Binding-site contacts:
Ligand atom C6 contacts residue ILE285 of chain 2.A at 3.1 Å (hydrophobic).
Ligand atom C1 contacts residue ASN120 of chain 1.A at 1.5 Å.
Ligand atom O3 contacts residue ARG283 of chain 2.A at 3.0 Å (salt-bridge).
Ligand atom O4 contacts residue ARG247 of chain 2.A at 3.3 Å (salt-bridge).
Ligand atom O4 contacts residue GLY312 of chain 2.A at 3.6 Å (h-bond).
Ligand atom C8 contacts residue GLN311 of chain 2.A at 3.4 Å.
Ligand atom O6 contacts residue VAL241 of chain 2.A at 3.4 Å.
Ligand atom C8 contacts residue ARG140 of chain 1.A at 3.5 Å.
Ligand atom C6 contacts residue PRO309 of chain 2.A at 3.4 Å (hydrophobic).
Ligand atom O6 contacts residue MAN1 of chain 1.E at 2.2 Å (h-bond).
Ligand atom O3 contacts residue TYR32 of chain 2.C at 3.5 Å (h-bond).
Ligand atom O6 contacts residue ILE285 of chain 2.A at 3.5 Å (h-bond).
Ligand atom O4 contacts residue ARG283 of chain 2.A at 3.2 Å (salt-bridge).
Ligand atom O5 contacts residue ARG104 of chain 2.B at 3.5 Å.
Ligand atom O4 contacts residue GLU294 of chain 2.A at 2.9 Å (salt-bridge).
Ligand atom O6 contacts residue ASP250 of chain 2.A at 2.6 Å (salt-bridge).
Ligand atom O2 contacts residue ASN249 of chain 2.A at 3.2 Å (h-bond).
Ligand atom C2 contacts residue ASP106 of chain 2.B at 3.2 Å.
Ligand atom C4 contacts residue GLU294 of chain 2.A at 3.6 Å.
Ligand atom N2 contacts residue ASN120 of chain 1.A at 2.9 Å (h-bond).
Ligand atom O2 contacts residue GLY312 of chain 2.A at 3.2 Å.
Ligand atom O5 contacts residue GLN375 of chain 2.A at 3.1 Å (h-bond).
Ligand atom O3 contacts residue ASP250 of chain 2.A at 2.8 Å (salt-bridge).
Ligand atom C3 contacts residue ASN249 of chain 2.A at 3.5 Å.
Ligand atom O5 contacts residue ASN120 of chain 1.A at 2.4 Å (h-bond).
Ligand atom O6 contacts residue LYS308 of chain 2.A at 3.5 Å (salt-bridge).
Ligand atom C3 contacts residue GLY312 of chain 2.A at 3.5 Å.
Ligand atom C6 contacts residue MAN1 of chain 1.E at 2.8 Å.
Ligand atom O3 contacts residue GLY312 of chain 2.A at 3.6 Å.
Ligand atom O3 contacts residue GLN311 of chain 2.A at 3.7 Å.
Ligand atom O5 contacts residue GLY374 of chain 2.A at 3.3 Å.
Ligand atom C2 contacts residue ASN120 of chain 1.A at 2.4 Å.
Ligand atom O3 contacts residue GLU294 of chain 2.A at 2.5 Å (salt-bridge).
Ligand atom O6 contacts residue GLN375 of chain 2.A at 3.0 Å.
Ligand atom C6 contacts residue LEU373 of chain 2.A at 3.3 Å (hydrophobic).
Ligand atom O6 contacts residue THR310 of chain 2.A at 3.2 Å (h-bond).
Ligand atom C6 contacts residue ASP250 of chain 2.A at 3.6 Å.
Ligand atom O3 contacts residue ASN249 of chain 2.A at 2.6 Å (h-bond).
Ligand atom C3 contacts residue GLU294 of chain 2.A at 3.3 Å.
Ligand atom O2 contacts residue ASP106 of chain 2.B at 2.6 Å (salt-bridge).

Sequence of chain 2.B:
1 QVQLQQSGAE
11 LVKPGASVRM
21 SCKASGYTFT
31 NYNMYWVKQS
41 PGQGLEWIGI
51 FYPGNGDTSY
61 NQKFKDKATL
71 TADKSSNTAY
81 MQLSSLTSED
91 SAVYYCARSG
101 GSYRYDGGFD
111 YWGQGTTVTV

Sequence of chain 2.A:
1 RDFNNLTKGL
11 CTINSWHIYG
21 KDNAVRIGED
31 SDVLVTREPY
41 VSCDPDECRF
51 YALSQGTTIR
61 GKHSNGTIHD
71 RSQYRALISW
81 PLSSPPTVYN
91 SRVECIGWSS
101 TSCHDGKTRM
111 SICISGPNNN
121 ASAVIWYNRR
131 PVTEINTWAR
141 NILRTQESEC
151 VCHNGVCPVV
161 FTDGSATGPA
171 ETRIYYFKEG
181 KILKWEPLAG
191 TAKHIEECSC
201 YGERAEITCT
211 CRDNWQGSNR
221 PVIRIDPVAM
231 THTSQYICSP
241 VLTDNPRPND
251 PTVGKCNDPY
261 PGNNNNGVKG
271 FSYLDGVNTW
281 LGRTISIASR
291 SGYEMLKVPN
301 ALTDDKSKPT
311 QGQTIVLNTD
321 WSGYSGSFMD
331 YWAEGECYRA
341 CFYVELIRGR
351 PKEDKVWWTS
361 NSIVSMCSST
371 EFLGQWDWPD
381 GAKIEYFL

A small-molecule ligand and the protein it binds are described below.
Small molecule (SMILES): CC(=O)N[C@H]1[C@H](O[C@H]2[C@H](O)[C@@H](NC(C)=O)CO[C@@H]2CO)O[C@H](CO)[C@@H](O[C@@H]2O[C@H](CO)[C@@H](O)[C@H](O[C@H]3O[C@H](CO)[C@@H](O)[C@H](O)[C@@H]3O[C@H]3O[C@H](CO)[C@@H](O)[C@H](O)[C@@H]3O[C@H]3O[C@H](CO)[C@@H](O)[C@H](O)[C@@H]3O)[C@@H]2O)[C@@H]1O

Sequence of chain 1.A:
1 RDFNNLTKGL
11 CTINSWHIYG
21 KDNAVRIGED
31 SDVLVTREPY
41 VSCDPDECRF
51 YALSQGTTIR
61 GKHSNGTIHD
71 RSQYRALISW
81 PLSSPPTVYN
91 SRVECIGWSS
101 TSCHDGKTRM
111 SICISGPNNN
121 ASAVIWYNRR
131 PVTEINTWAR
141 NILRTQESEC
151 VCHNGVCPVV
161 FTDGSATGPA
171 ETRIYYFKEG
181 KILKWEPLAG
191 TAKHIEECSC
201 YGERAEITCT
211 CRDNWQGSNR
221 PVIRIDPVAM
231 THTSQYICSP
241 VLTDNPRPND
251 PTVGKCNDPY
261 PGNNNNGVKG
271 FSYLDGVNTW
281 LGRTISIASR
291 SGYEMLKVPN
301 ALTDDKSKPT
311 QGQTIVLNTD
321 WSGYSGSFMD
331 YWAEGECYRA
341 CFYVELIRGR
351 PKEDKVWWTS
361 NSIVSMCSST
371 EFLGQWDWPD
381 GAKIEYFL

Sequence of chain 2.C:
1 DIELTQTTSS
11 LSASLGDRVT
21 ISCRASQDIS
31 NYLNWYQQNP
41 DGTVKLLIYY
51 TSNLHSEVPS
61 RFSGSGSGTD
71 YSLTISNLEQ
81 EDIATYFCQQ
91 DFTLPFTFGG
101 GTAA